A protein and the small-molecule ligand that binds it are described below.
Small molecule (SMILES): O=C(O)[C@@H](c1ccc(OCc2ccc3ccccc3n2)cc1)C1CCCC1

Sequence of chain 1.C:
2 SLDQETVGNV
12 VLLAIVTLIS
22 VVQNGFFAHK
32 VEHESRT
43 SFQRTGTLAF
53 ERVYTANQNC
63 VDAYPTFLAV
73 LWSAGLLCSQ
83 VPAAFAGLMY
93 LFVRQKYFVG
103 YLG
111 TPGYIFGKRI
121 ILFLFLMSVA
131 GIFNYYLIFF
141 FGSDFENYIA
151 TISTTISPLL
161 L

Sequence of chain 1.B:
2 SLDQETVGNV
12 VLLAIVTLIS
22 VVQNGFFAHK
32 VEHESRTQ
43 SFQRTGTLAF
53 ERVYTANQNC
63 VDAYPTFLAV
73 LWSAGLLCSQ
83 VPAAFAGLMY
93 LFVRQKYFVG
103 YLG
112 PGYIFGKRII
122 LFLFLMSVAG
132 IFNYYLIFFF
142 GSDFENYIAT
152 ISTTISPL

Binding-site contacts:
Ligand atom C1 contacts residue TYR114 of chain 1.C at 3.4 Å (hydrophobic).
Ligand atom N24 contacts residue ALA65 of chain 1.C at 3.9 Å.
Ligand atom C10 contacts residue GLY26 of chain 1.B at 4.0 Å.
Ligand atom C9 contacts residue GLY26 of chain 1.B at 4.0 Å.
Ligand atom C7 contacts residue ALA29 of chain 1.B at 3.7 Å (hydrophobic).
Ligand atom C10 contacts residue THR68 of chain 1.C at 3.3 Å.
Ligand atom C2 contacts residue ASP64 of chain 1.C at 4.0 Å.
Ligand atom C13 contacts residue ALA65 of chain 1.C at 3.6 Å (hydrophobic).
Ligand atom C1 contacts residue ALA29 of chain 1.B at 3.8 Å (hydrophobic).
Ligand atom C14 contacts residue LYS118 of chain 1.C at 3.4 Å.
Ligand atom C12 contacts residue LYS118 of chain 1.C at 3.8 Å.
Ligand atom C1 contacts residue ASP64 of chain 1.C at 3.7 Å.
Ligand atom C4 contacts residue GLY26 of chain 1.B at 3.8 Å.
Ligand atom C2 contacts residue ALA65 of chain 1.C at 3.9 Å (hydrophobic).
Ligand atom C3 contacts residue ASN25 of chain 1.B at 4.0 Å.
Ligand atom O26 contacts residue HIS30 of chain 1.B at 3.1 Å (h-bond).
Ligand atom C9 contacts residue LYS118 of chain 1.C at 3.8 Å.
Ligand atom C8 contacts residue LYS118 of chain 1.C at 3.1 Å.
Ligand atom C13 contacts residue ALA29 of chain 1.B at 3.7 Å (hydrophobic).
Ligand atom C7 contacts residue ALA65 of chain 1.C at 3.4 Å (hydrophobic).
Ligand atom C2 contacts residue ALA29 of chain 1.B at 3.7 Å (hydrophobic).
Ligand atom C2 contacts residue TYR114 of chain 1.C at 3.3 Å (hydrophobic).
Ligand atom C19 contacts residue PHE27 of chain 1.B at 3.4 Å (hydrophobic).
Ligand atom O27 contacts residue ILE115 of chain 1.C at 3.7 Å.
Ligand atom C22 contacts residue ILE121 of chain 1.C at 3.5 Å (hydrophobic).
Ligand atom C17 contacts residue PHE27 of chain 1.B at 2.9 Å (hydrophobic).
Ligand atom C6 contacts residue GLY26 of chain 1.B at 3.6 Å.
Ligand atom C9 contacts residue ILE115 of chain 1.C at 3.8 Å (hydrophobic).
Ligand atom C17 contacts residue GLY26 of chain 1.B at 3.1 Å.
Ligand atom C3 contacts residue ASP64 of chain 1.C at 3.8 Å.
Ligand atom C4 contacts residue ASN25 of chain 1.B at 3.7 Å.
Ligand atom C16 contacts residue HIS30 of chain 1.B at 4.0 Å.
Ligand atom C4 contacts residue THR68 of chain 1.C at 3.3 Å.
Ligand atom C3 contacts residue ALA29 of chain 1.B at 3.8 Å (hydrophobic).
Ligand atom C17 contacts residue VAL23 of chain 1.B at 3.9 Å (hydrophobic).
Ligand atom C19 contacts residue GLY26 of chain 1.B at 2.9 Å.
Ligand atom C14 contacts residue ILE115 of chain 1.C at 3.9 Å (hydrophobic).
Ligand atom O27 contacts residue LYS118 of chain 1.C at 3.9 Å.
Ligand atom C11 contacts residue ALA29 of chain 1.B at 3.8 Å (hydrophobic).
Ligand atom C5 contacts residue LYS118 of chain 1.C at 3.4 Å.